Sequence of chain 1.A:
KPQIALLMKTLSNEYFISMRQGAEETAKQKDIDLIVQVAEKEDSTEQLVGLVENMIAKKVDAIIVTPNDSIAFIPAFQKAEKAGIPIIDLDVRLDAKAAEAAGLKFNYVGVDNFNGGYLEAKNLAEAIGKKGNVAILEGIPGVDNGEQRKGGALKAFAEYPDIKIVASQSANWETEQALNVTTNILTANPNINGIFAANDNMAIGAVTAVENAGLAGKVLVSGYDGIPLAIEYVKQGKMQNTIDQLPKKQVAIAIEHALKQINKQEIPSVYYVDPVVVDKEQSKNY

The protein below binds the small molecule below.
Small molecule (SMILES): OC[C@H]1O[C@@H](O)[C@H](O)[C@H](O)[C@@H]1O

Binding-site contacts:
Ligand atom C5 contacts residue ASN38 of chain 1.A at 4.0 Å.
Ligand atom O4 contacts residue ASN224 of chain 1.A at 3.9 Å.
Ligand atom O2 contacts residue ASN170 of chain 1.A at 3.6 Å (h-bond).
Ligand atom O4 contacts residue ASP250 of chain 1.A at 2.4 Å (salt-bridge).
Ligand atom C5 contacts residue ASN224 of chain 1.A at 4.0 Å.
Ligand atom O3 contacts residue ASN224 of chain 1.A at 4.1 Å.
Ligand atom C1 contacts residue ARG174 of chain 1.A at 4.0 Å.
Ligand atom O5 contacts residue LYS34 of chain 1.A at 3.6 Å (salt-bridge).
Ligand atom O4 contacts residue TYR40 of chain 1.A at 3.8 Å.
Ligand atom O2 contacts residue GLN270 of chain 1.A at 3.4 Å (h-bond).
Ligand atom O1 contacts residue ASN170 of chain 1.A at 3.4 Å (h-bond).
Ligand atom C4 contacts residue ASN38 of chain 1.A at 3.4 Å.
Ligand atom C1 contacts residue LYS34 of chain 1.A at 3.9 Å.
Ligand atom C6 contacts residue ASN224 of chain 1.A at 3.4 Å.
Ligand atom O2 contacts residue ASP116 of chain 1.A at 3.1 Å (salt-bridge).
Ligand atom C5 contacts residue TRP198 of chain 1.A at 4.1 Å (hydrophobic).
Ligand atom C2 contacts residue ARG174 of chain 1.A at 3.6 Å.
Ligand atom O1 contacts residue LYS34 of chain 1.A at 3.1 Å (salt-bridge).
Ligand atom O6 contacts residue PHE41 of chain 1.A at 3.8 Å.
Ligand atom C3 contacts residue TYR40 of chain 1.A at 3.7 Å (hydrophobic).
Ligand atom O1 contacts residue ASP116 of chain 1.A at 2.9 Å (salt-bridge).
Ligand atom C4 contacts residue PHE41 of chain 1.A at 4.0 Å (hydrophobic).
Ligand atom O5 contacts residue TRP198 of chain 1.A at 4.1 Å.
Ligand atom C2 contacts residue ASP116 of chain 1.A at 3.5 Å.
Ligand atom C3 contacts residue ARG174 of chain 1.A at 4.1 Å.
Ligand atom O1 contacts residue VAL117 of chain 1.A at 3.8 Å.
Ligand atom C3 contacts residue ASP250 of chain 1.A at 3.3 Å.
Ligand atom C6 contacts residue TRP198 of chain 1.A at 3.4 Å (hydrophobic).
Ligand atom O2 contacts residue ARG174 of chain 1.A at 2.4 Å (salt-bridge).
Ligand atom C4 contacts residue ASP250 of chain 1.A at 3.4 Å.
Ligand atom O3 contacts residue ARG174 of chain 1.A at 2.9 Å (salt-bridge).
Ligand atom C1 contacts residue ASP116 of chain 1.A at 3.7 Å.
Ligand atom C4 contacts residue TYR40 of chain 1.A at 3.9 Å (hydrophobic).
Ligand atom O3 contacts residue ASP250 of chain 1.A at 2.6 Å (salt-bridge).
Ligand atom O6 contacts residue GLU67 of chain 1.A at 2.8 Å (salt-bridge).
Ligand atom O4 contacts residue ASN38 of chain 1.A at 2.5 Å (h-bond).
Ligand atom O6 contacts residue TRP198 of chain 1.A at 3.9 Å.
Ligand atom O6 contacts residue ASN38 of chain 1.A at 3.4 Å (h-bond).
Ligand atom C6 contacts residue ASN38 of chain 1.A at 3.4 Å.
Ligand atom C6 contacts residue GLU67 of chain 1.A at 3.9 Å.